Binding-site contacts:
Ligand atom N15 contacts residue HIS222 of chain 1.A at 2.9 Å.
Ligand atom N15 contacts residue HIS230 of chain 1.A at 2.8 Å (h-bond).
Ligand atom O11 contacts residue GLU255 of chain 1.A at 2.6 Å (salt-bridge).
Ligand atom C10 contacts residue ASP142 of chain 1.A at 3.6 Å.
Ligand atom O13 contacts residue HIS230 of chain 1.A at 3.6 Å.
Ligand atom O13 contacts residue HIS122 of chain 1.A at 2.8 Å (h-bond).
Ligand atom C16 contacts residue HIS230 of chain 1.A at 3.5 Å.
Ligand atom C10 contacts residue MN1 of chain 1.C at 3.2 Å.
Ligand atom C4 contacts residue ILE229 of chain 1.A at 3.4 Å (hydrophobic).
Ligand atom N15 contacts residue GLU255 of chain 1.A at 3.1 Å (salt-bridge).
Ligand atom C21 contacts residue ASN220 of chain 1.A at 3.2 Å.
Ligand atom N14 contacts residue MN1 of chain 1.C at 2.6 Å.
Ligand atom C17 contacts residue ASN220 of chain 1.A at 3.5 Å.
Ligand atom C19 contacts residue ASN220 of chain 1.A at 3.4 Å.
Ligand atom N9 contacts residue PHE110 of chain 1.A at 3.2 Å.
Ligand atom N14 contacts residue HIS230 of chain 1.A at 3.4 Å (h-bond).
Ligand atom C8 contacts residue MN1 of chain 1.B at 3.2 Å.
Ligand atom O11 contacts residue MN1 of chain 1.B at 2.3 Å.
Ligand atom O11 contacts residue MN1 of chain 1.C at 2.4 Å.
Ligand atom C18 contacts residue ASN220 of chain 1.A at 3.2 Å.
Ligand atom C4 contacts residue MET275 of chain 1.A at 3.7 Å (hydrophobic).
Ligand atom O11 contacts residue ASP142 of chain 1.A at 3.2 Å (salt-bridge).
Ligand atom O11 contacts residue ASP153 of chain 1.A at 3.5 Å (salt-bridge).
Ligand atom C22 contacts residue ASN220 of chain 1.A at 3.5 Å.
Ligand atom C1 contacts residue HIS273 of chain 1.A at 3.7 Å.
Ligand atom C17 contacts residue HIS230 of chain 1.A at 3.3 Å.
Ligand atom C16 contacts residue ASN220 of chain 1.A at 3.5 Å.
Ligand atom N9 contacts residue ASP153 of chain 1.A at 3.2 Å (salt-bridge).
Ligand atom N9 contacts residue ASP142 of chain 1.A at 3.4 Å (salt-bridge).
Ligand atom N14 contacts residue HIS222 of chain 1.A at 3.3 Å (h-bond).
Ligand atom C20 contacts residue ASN220 of chain 1.A at 3.4 Å.
Ligand atom N14 contacts residue GLU255 of chain 1.A at 2.6 Å (salt-bridge).
Ligand atom C10 contacts residue GLU255 of chain 1.A at 3.7 Å.
Ligand atom N15 contacts residue MN1 of chain 1.C at 3.6 Å.
Ligand atom N9 contacts residue MN1 of chain 1.B at 2.4 Å.
Ligand atom C22 contacts residue ASN218 of chain 1.A at 3.2 Å.
Ligand atom O11 contacts residue GLU350 of chain 1.A at 3.1 Å (salt-bridge).
Ligand atom C12 contacts residue MN1 of chain 1.C at 3.4 Å.
Ligand atom C20 contacts residue LEU219 of chain 1.A at 3.4 Å (hydrophobic).
Ligand atom C10 contacts residue MN1 of chain 1.B at 3.1 Å.

Sequence of chain 1.A:
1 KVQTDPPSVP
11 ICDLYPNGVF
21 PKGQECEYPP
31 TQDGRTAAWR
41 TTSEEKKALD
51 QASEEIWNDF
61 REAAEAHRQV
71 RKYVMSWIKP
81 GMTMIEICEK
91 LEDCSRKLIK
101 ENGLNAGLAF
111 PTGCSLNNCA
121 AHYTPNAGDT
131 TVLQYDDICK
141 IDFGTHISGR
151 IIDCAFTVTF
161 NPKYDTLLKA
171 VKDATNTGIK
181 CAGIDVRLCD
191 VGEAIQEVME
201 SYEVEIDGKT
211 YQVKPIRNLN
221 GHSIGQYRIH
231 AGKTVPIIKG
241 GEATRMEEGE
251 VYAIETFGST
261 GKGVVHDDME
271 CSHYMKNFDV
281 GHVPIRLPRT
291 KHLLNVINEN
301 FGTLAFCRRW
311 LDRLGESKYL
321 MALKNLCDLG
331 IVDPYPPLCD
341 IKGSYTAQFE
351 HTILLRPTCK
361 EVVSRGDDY

This small molecule binds to this protein.
Small molecule (SMILES): Cc1ccc(NNC(=O)[C@@H](O)[C@H](N)CC2CCCCC2)cc1